Binding-site contacts:
Ligand atom C1 contacts residue THR206 of chain 1.A at 4.2 Å.
Ligand atom O7 contacts residue ASN204 of chain 1.A at 3.2 Å (h-bond).
Ligand atom C8 contacts residue THR276 of chain 1.A at 3.5 Å.
Ligand atom O6 contacts residue THR206 of chain 1.A at 4.3 Å.
Ligand atom O6 contacts residue LYS207 of chain 1.A at 4.2 Å.
Ligand atom C2 contacts residue ASN204 of chain 1.A at 2.4 Å.
Ligand atom N2 contacts residue ASN204 of chain 1.A at 3.0 Å (h-bond).
Ligand atom C1 contacts residue LYS207 of chain 1.A at 4.4 Å.
Ligand atom C1 contacts residue ASN204 of chain 1.A at 1.4 Å.
Ligand atom O5 contacts residue ASN204 of chain 1.A at 2.3 Å (h-bond).
Ligand atom C4 contacts residue ASN204 of chain 1.A at 4.1 Å.
Ligand atom C5 contacts residue ASN204 of chain 1.A at 3.6 Å.
Ligand atom C8 contacts residue ASN204 of chain 1.A at 4.3 Å.
Ligand atom O5 contacts residue LYS207 of chain 1.A at 3.8 Å.
Ligand atom C3 contacts residue ASN204 of chain 1.A at 3.7 Å.
Ligand atom C7 contacts residue ASN204 of chain 1.A at 3.3 Å.

A small-molecule ligand and the protein it binds are described below.
Small molecule (SMILES): CC(=O)N[C@@H]1[C@@H](O)[C@H](O)[C@@H](CO)O[C@H]1O

Sequence of chain 1.A:
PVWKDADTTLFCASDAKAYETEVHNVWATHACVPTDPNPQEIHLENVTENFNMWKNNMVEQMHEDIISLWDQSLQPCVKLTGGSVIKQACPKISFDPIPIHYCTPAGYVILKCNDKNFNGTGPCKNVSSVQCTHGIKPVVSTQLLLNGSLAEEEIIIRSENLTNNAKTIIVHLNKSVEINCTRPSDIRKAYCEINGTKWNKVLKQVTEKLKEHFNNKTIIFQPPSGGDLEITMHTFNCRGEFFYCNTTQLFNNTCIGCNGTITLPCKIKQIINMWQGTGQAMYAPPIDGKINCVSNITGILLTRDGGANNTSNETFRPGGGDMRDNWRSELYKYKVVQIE